Sequence of chain 1.K:
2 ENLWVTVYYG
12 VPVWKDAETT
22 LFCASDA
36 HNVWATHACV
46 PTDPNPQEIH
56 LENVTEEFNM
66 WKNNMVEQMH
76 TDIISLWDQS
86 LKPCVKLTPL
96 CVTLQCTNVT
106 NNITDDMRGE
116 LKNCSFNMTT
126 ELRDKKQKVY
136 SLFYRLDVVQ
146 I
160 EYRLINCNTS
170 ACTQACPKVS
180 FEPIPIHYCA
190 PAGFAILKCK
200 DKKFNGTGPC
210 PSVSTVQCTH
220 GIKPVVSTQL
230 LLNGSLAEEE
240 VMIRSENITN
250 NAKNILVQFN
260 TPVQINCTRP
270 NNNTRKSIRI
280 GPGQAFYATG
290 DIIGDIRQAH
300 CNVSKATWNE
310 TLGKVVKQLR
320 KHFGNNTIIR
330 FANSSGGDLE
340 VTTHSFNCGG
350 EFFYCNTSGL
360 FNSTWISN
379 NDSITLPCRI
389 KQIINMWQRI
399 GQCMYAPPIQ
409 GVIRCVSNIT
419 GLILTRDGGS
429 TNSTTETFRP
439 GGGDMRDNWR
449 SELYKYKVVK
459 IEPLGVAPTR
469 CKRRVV

Sequence of chain 1.J:
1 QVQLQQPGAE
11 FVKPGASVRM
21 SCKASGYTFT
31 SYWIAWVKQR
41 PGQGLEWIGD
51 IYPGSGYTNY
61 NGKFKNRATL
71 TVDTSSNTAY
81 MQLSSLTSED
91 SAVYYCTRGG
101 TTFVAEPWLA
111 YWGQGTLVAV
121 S

Binding-site contacts:
Ligand atom C1 contacts residue VAL104 of chain 1.J at 4.3 Å (hydrophobic).
Ligand atom C7 contacts residue SER17 of chain 1.L at 3.8 Å.
Ligand atom C4 contacts residue VAL104 of chain 1.J at 4.0 Å (hydrophobic).
Ligand atom C5 contacts residue ASN58 of chain 1.K at 3.7 Å.
Ligand atom N2 contacts residue ASN58 of chain 1.K at 2.9 Å (h-bond).
Ligand atom O7 contacts residue SER17 of chain 1.L at 3.3 Å.
Ligand atom C8 contacts residue SER17 of chain 1.L at 3.4 Å.
Ligand atom C1 contacts residue ASN58 of chain 1.K at 1.4 Å.
Ligand atom C2 contacts residue ASN58 of chain 1.K at 2.5 Å.
Ligand atom O2 contacts residue VAL104 of chain 1.J at 3.9 Å.
Ligand atom O6 contacts residue THR101 of chain 1.J at 4.4 Å.
Ligand atom O5 contacts residue ASN58 of chain 1.K at 2.4 Å (h-bond).
Ligand atom O4 contacts residue VAL104 of chain 1.J at 3.2 Å.
Ligand atom C8 contacts residue GLU57 of chain 1.K at 3.6 Å.
Ligand atom C6 contacts residue VAL104 of chain 1.J at 4.4 Å (hydrophobic).
Ligand atom C8 contacts residue ASN58 of chain 1.K at 4.3 Å.
Ligand atom C6 contacts residue PHE103 of chain 1.J at 3.4 Å (hydrophobic).
Ligand atom O7 contacts residue ASN58 of chain 1.K at 3.0 Å (h-bond).
Ligand atom N2 contacts residue GLU57 of chain 1.K at 4.4 Å.
Ligand atom C8 contacts residue PHE103 of chain 1.J at 4.3 Å (hydrophobic).
Ligand atom C7 contacts residue GLU57 of chain 1.K at 4.2 Å.
Ligand atom O5 contacts residue VAL104 of chain 1.J at 4.3 Å.
Ligand atom C7 contacts residue ASN58 of chain 1.K at 3.1 Å.
Ligand atom O7 contacts residue GLY16 of chain 1.L at 3.1 Å (h-bond).
Ligand atom C4 contacts residue ASN58 of chain 1.K at 4.2 Å.
Ligand atom O6 contacts residue PHE103 of chain 1.J at 3.0 Å.
Ligand atom C7 contacts residue GLY16 of chain 1.L at 4.1 Å.
Ligand atom C3 contacts residue ASN58 of chain 1.K at 3.8 Å.

Sequence of chain 1.L:
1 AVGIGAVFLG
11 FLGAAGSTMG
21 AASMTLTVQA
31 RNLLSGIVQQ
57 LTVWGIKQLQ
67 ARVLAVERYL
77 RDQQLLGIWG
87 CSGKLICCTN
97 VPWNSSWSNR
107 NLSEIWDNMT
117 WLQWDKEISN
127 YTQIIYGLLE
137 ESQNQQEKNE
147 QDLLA

This protein binds this small molecule.
Small molecule (SMILES): CC(=O)N[C@H]1[C@H](O[C@H]2[C@H](O)[C@@H](NC(C)=O)CO[C@@H]2CO)O[C@H](CO)[C@@H](O[C@@H]2O[C@H](CO)[C@@H](O)[C@H](O)[C@@H]2O)[C@@H]1O